Binding-site contacts:
Ligand atom CA contacts residue TYR99 of chain 1.A at 3.4 Å (hydrophobic).
Ligand atom OD2 contacts residue LEU156 of chain 1.A at 3.5 Å.
Ligand atom CD contacts residue TYR7 of chain 1.A at 3.5 Å (hydrophobic).
Ligand atom O contacts residue ASN80 of chain 1.A at 2.8 Å (h-bond).
Ligand atom CA contacts residue TYR171 of chain 1.A at 3.5 Å (hydrophobic).
Ligand atom C contacts residue TYR84 of chain 1.A at 3.4 Å (hydrophobic).
Ligand atom CD1 contacts residue ILE66 of chain 1.A at 3.5 Å (hydrophobic).
Ligand atom OXT contacts residue THR143 of chain 1.A at 2.6 Å (h-bond).
Ligand atom OD2 contacts residue TYR99 of chain 1.A at 3.3 Å.
Ligand atom CG2 contacts residue ASN70 of chain 1.A at 3.5 Å.
Ligand atom OH contacts residue SER116 of chain 1.A at 2.7 Å (h-bond).
Ligand atom OD1 contacts residue TYR59 of chain 1.A at 3.5 Å.
Ligand atom N contacts residue TYR7 of chain 1.A at 3.0 Å (h-bond).
Ligand atom N contacts residue SER77 of chain 1.A at 2.9 Å (h-bond).
Ligand atom CA contacts residue SER77 of chain 1.A at 3.5 Å.
Ligand atom N contacts residue TYR171 of chain 1.A at 2.9 Å (h-bond).
Ligand atom OXT contacts residue TYR84 of chain 1.A at 2.8 Å (h-bond).
Ligand atom CE2 contacts residue SER116 of chain 1.A at 3.5 Å.
Ligand atom OD1 contacts residue ASN63 of chain 1.A at 2.9 Å (h-bond).
Ligand atom CG2 contacts residue THR73 of chain 1.A at 3.4 Å.
Ligand atom O contacts residue LYS146 of chain 1.A at 2.7 Å (salt-bridge).
Ligand atom O contacts residue THR73 of chain 1.A at 3.5 Å.
Ligand atom CD contacts residue ASN63 of chain 1.A at 3.1 Å.
Ligand atom CG contacts residue ASN63 of chain 1.A at 3.5 Å.
Ligand atom O contacts residue TRP147 of chain 1.A at 3.0 Å (h-bond).
Ligand atom CE1 contacts residue TYR74 of chain 1.A at 3.5 Å (hydrophobic).
Ligand atom OH contacts residue ARG97 of chain 1.A at 3.2 Å.
Ligand atom N contacts residue TYR99 of chain 1.A at 3.1 Å (h-bond).
Ligand atom O contacts residue TYR159 of chain 1.A at 2.6 Å (h-bond).
Ligand atom OH contacts residue TYR74 of chain 1.A at 3.4 Å (h-bond).
Ligand atom OH contacts residue GLN155 of chain 1.A at 2.9 Å (h-bond).
Ligand atom CB contacts residue TYR99 of chain 1.A at 3.2 Å (hydrophobic).
Ligand atom OE1 contacts residue ASN80 of chain 1.A at 3.1 Å (h-bond).
Ligand atom CB contacts residue TYR159 of chain 1.A at 3.4 Å (hydrophobic).
Ligand atom C contacts residue TYR7 of chain 1.A at 3.4 Å (hydrophobic).
Ligand atom CD1 contacts residue SER77 of chain 1.A at 3.3 Å.
Ligand atom O contacts residue TYR84 of chain 1.A at 3.2 Å (h-bond).
Ligand atom N contacts residue TYR7 of chain 1.A at 3.4 Å (h-bond).
Ligand atom CA contacts residue TYR7 of chain 1.A at 3.1 Å (hydrophobic).
Ligand atom CE2 contacts residue ALA150 of chain 1.A at 3.5 Å (hydrophobic).

A protein and the small-molecule ligand that binds it are described below.
Small molecule (SMILES): CC[C@H](C)[C@H](NC(=O)[C@H](CC(=O)O)NC(=O)[C@@H]1CCCN1C(=O)[C@@H](N)CC(N)=O)C(=O)N[C@H](C(=O)N[C@H](C(=O)N[C@@H](Cc1ccc(O)cc1)C(=O)N[C@@H](CCC(N)=O)C(=O)N[C@@H](Cc1ccc(O)cc1)C(=O)O)[C@@H](C)CC)C(C)C

Sequence of chain 1.A:
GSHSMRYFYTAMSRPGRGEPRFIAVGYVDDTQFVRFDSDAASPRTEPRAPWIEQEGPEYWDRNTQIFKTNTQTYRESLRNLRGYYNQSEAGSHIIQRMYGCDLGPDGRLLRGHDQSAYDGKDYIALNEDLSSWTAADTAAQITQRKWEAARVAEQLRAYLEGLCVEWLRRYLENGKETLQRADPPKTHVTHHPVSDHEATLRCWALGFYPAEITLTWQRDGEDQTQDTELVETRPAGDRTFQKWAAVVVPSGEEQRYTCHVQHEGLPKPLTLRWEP